Binding-site contacts:
Ligand atom C6 contacts residue VAL356 of chain 1.C at 4.0 Å (hydrophobic).
Ligand atom N1 contacts residue ASP523 of chain 1.D at 3.9 Å.
Ligand atom C5 contacts residue PHE383 of chain 1.C at 3.8 Å (hydrophobic).
Ligand atom N3 contacts residue ASP521 of chain 1.D at 2.8 Å (salt-bridge).
Ligand atom O3' contacts residue GLY329 of chain 1.C at 3.6 Å (h-bond).
Ligand atom O4' contacts residue VAL356 of chain 1.C at 3.9 Å.
Ligand atom C4 contacts residue PHE383 of chain 1.C at 3.6 Å (hydrophobic).
Ligand atom O4' contacts residue PHE383 of chain 1.C at 3.8 Å.
Ligand atom C4 contacts residue ARG407 of chain 1.C at 3.1 Å.
Ligand atom O3' contacts residue TYR326 of chain 1.C at 3.5 Å.
Ligand atom O4 contacts residue PHE383 of chain 1.C at 3.6 Å.
Ligand atom O3' contacts residue LYS328 of chain 1.C at 3.9 Å.
Ligand atom O5' contacts residue PHE383 of chain 1.C at 3.7 Å.
Ligand atom O2 contacts residue ASP523 of chain 1.D at 3.3 Å (salt-bridge).
Ligand atom C2 contacts residue ASP523 of chain 1.D at 3.5 Å.
Ligand atom O2' contacts residue ASP523 of chain 1.D at 3.8 Å.
Ligand atom C2' contacts residue ASP523 of chain 1.D at 3.3 Å.
Ligand atom C2 contacts residue PHE383 of chain 1.C at 3.4 Å (hydrophobic).
Ligand atom O5' contacts residue VAL551 of chain 1.D at 3.3 Å.
Ligand atom O2 contacts residue ASP521 of chain 1.D at 3.9 Å.
Ligand atom O4 contacts residue ASP521 of chain 1.D at 3.3 Å (salt-bridge).
Ligand atom N3 contacts residue PHE383 of chain 1.C at 3.5 Å.
Ligand atom O2 contacts residue THR552 of chain 1.D at 3.7 Å.
Ligand atom C5 contacts residue TYR331 of chain 1.C at 3.8 Å (hydrophobic).
Ligand atom N1 contacts residue PHE383 of chain 1.C at 3.8 Å.
Ligand atom C4' contacts residue TYR326 of chain 1.C at 3.5 Å (hydrophobic).
Ligand atom O2' contacts residue GLY329 of chain 1.C at 3.7 Å.
Ligand atom C5' contacts residue VAL551 of chain 1.D at 4.0 Å (hydrophobic).
Ligand atom C5' contacts residue TYR326 of chain 1.C at 3.4 Å (hydrophobic).
Ligand atom C5' contacts residue THR552 of chain 1.D at 3.9 Å.
Ligand atom O4 contacts residue VAL498 of chain 1.D at 3.6 Å.
Ligand atom O2 contacts residue PHE383 of chain 1.C at 3.7 Å.
Ligand atom C6 contacts residue PHE383 of chain 1.C at 3.8 Å (hydrophobic).
Ligand atom O5' contacts residue THR552 of chain 1.D at 3.3 Å (h-bond).
Ligand atom C2 contacts residue ASP521 of chain 1.D at 3.8 Å.
Ligand atom N3 contacts residue ASP523 of chain 1.D at 4.0 Å.
Ligand atom N3 contacts residue ARG407 of chain 1.C at 3.9 Å.
Ligand atom C3' contacts residue THR552 of chain 1.D at 4.0 Å.
Ligand atom O4 contacts residue ARG407 of chain 1.C at 1.9 Å (salt-bridge).
Ligand atom C4 contacts residue ASP521 of chain 1.D at 3.5 Å.

This protein binds this small molecule.
Small molecule (SMILES): O=c1ccn([C@@H]2O[C@H](CO)[C@@H](O)[C@H]2O)c(=O)[nH]1

Sequence of chain 1.D:
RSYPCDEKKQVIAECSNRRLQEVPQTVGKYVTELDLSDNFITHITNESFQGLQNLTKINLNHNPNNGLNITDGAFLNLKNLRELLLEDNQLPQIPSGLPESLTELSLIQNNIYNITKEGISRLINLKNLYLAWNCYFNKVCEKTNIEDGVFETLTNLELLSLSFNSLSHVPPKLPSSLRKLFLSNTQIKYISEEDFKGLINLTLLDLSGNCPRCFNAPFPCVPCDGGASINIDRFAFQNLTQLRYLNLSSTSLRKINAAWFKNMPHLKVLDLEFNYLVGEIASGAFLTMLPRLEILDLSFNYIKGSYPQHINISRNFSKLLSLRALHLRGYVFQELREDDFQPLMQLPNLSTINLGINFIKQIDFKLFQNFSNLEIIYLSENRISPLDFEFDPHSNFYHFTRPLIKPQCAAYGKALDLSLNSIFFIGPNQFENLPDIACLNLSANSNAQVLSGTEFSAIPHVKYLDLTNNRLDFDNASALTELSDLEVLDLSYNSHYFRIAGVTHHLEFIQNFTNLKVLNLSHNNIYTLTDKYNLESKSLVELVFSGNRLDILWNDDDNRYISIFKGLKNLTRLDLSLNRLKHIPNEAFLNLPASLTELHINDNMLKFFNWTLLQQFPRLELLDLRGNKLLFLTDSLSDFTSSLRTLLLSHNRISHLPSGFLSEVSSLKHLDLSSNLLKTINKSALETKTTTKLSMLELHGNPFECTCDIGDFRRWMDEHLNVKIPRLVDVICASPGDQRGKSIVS

Sequence of chain 1.C:
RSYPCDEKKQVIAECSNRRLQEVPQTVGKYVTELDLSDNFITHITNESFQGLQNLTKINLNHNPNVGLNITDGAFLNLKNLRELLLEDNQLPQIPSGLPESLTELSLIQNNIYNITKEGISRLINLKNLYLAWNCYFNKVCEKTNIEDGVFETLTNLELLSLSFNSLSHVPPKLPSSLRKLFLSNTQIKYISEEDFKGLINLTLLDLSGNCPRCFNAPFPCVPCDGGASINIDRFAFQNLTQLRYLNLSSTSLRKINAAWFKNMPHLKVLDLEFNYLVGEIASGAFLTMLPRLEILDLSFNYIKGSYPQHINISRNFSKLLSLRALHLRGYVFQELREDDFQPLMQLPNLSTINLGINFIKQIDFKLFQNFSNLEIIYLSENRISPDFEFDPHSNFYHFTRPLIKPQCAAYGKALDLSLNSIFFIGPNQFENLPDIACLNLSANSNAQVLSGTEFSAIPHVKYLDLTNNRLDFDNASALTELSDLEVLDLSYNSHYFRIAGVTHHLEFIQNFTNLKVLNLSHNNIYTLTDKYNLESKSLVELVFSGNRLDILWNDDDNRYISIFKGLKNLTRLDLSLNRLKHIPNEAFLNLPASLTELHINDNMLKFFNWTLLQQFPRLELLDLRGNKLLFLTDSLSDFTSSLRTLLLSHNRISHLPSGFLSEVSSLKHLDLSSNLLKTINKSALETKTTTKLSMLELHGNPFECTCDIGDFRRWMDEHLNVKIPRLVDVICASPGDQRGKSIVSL